A protein and the small-molecule ligand that binds it are described below.
Small molecule (SMILES): CC[C@H](C)[C@H](NC(=O)[C@H](COP(=O)(O)O)NC(=O)CNC(=O)[C@H](C)N)C(=O)N1CCC[C@H]1C(=O)NCC(=O)N[C@@H](CCCN=C(N)N)C(=O)N[C@@H](C)C(=O)N[C@H](C=O)CO

Binding-site contacts:
Ligand atom C contacts residue GLU19 of chain 1.A at 3.6 Å.
Ligand atom C contacts residue VAL51 of chain 1.A at 3.5 Å (hydrophobic).
Ligand atom O contacts residue ASN231 of chain 1.A at 2.9 Å (h-bond).
Ligand atom CB contacts residue GLU187 of chain 1.A at 3.2 Å.
Ligand atom CG2 contacts residue V2T1 of chain 1.D at 3.4 Å.
Ligand atom NE contacts residue ASN55 of chain 1.A at 3.6 Å.
Ligand atom N contacts residue LEU234 of chain 1.A at 3.3 Å.
Ligand atom O3P contacts residue ARG134 of chain 1.A at 2.9 Å (salt-bridge).
Ligand atom N contacts residue ASN180 of chain 1.A at 2.9 Å (h-bond).
Ligand atom NH2 contacts residue GLY58 of chain 1.A at 3.6 Å.
Ligand atom CZ contacts residue ASN55 of chain 1.A at 3.6 Å.
Ligand atom O contacts residue GLU187 of chain 1.A at 3.2 Å (salt-bridge).
Ligand atom O1P contacts residue ARG61 of chain 1.A at 2.9 Å (salt-bridge).
Ligand atom O3P contacts residue LYS54 of chain 1.A at 3.5 Å.
Ligand atom CG1 contacts residue LEU179 of chain 1.A at 3.6 Å (hydrophobic).
Ligand atom O contacts residue LYS54 of chain 1.A at 2.9 Å (salt-bridge).
Ligand atom CA contacts residue ASN55 of chain 1.A at 3.5 Å.
Ligand atom C contacts residue GLU19 of chain 1.A at 3.5 Å.
Ligand atom C contacts residue ASN180 of chain 1.A at 3.6 Å.
Ligand atom O contacts residue VAL51 of chain 1.A at 3.5 Å.
Ligand atom CA contacts residue ASN180 of chain 1.A at 3.4 Å.
Ligand atom O contacts residue VAL51 of chain 1.A at 3.6 Å.
Ligand atom O2P contacts residue ARG61 of chain 1.A at 2.9 Å (salt-bridge).
Ligand atom O contacts residue VAL183 of chain 1.A at 3.5 Å.
Ligand atom O contacts residue ASN55 of chain 1.A at 3.0 Å (h-bond).
Ligand atom CD contacts residue ASN55 of chain 1.A at 3.4 Å.
Ligand atom C contacts residue ASN55 of chain 1.A at 3.6 Å.
Ligand atom O contacts residue LYS54 of chain 1.A at 3.5 Å (salt-bridge).
Ligand atom CB contacts residue TRP235 of chain 1.A at 3.4 Å (hydrophobic).
Ligand atom CA contacts residue GLU19 of chain 1.A at 3.1 Å.
Ligand atom NH1 contacts residue ASN55 of chain 1.A at 2.9 Å (h-bond).
Ligand atom N contacts residue ASN231 of chain 1.A at 2.9 Å (h-bond).
Ligand atom CB contacts residue ASN180 of chain 1.A at 3.3 Å.
Ligand atom O contacts residue GLU19 of chain 1.A at 3.4 Å (salt-bridge).
Ligand atom O3P contacts residue TYR135 of chain 1.A at 2.5 Å (h-bond).
Ligand atom N contacts residue LEU179 of chain 1.A at 3.6 Å.
Ligand atom O1P contacts residue ARG134 of chain 1.A at 2.8 Å (salt-bridge).
Ligand atom O2P contacts residue LYS54 of chain 1.A at 3.1 Å (salt-bridge).
Ligand atom NE contacts residue LYS54 of chain 1.A at 3.4 Å (salt-bridge).
Ligand atom N contacts residue GLU19 of chain 1.A at 2.6 Å (salt-bridge).

Sequence of chain 1.A:
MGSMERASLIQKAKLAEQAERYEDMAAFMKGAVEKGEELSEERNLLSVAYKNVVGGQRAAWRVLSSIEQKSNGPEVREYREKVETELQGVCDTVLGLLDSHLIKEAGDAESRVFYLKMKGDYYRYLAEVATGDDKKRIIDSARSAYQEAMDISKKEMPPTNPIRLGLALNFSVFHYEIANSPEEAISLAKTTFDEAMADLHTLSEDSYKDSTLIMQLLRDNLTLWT